Sequence of chain 1.J:
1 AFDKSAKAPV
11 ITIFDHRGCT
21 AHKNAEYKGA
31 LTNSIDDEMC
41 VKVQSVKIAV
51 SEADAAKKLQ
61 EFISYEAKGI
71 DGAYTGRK

The protein below binds the small molecule below.
Small molecule (SMILES): C=CC1=C(C)[C@@H](CC2=N/C(=C\c3[nH]c(/C=C4\NC(=O)C(C)=C4CC)c(C)c3CCC(=O)O)C(/C=C/C(=O)O)=C2C)NC1=O

Sequence of chain 1.L:
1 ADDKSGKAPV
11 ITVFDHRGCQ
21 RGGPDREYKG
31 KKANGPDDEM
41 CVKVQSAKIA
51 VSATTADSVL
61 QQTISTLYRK

Sequence of chain 1.I:
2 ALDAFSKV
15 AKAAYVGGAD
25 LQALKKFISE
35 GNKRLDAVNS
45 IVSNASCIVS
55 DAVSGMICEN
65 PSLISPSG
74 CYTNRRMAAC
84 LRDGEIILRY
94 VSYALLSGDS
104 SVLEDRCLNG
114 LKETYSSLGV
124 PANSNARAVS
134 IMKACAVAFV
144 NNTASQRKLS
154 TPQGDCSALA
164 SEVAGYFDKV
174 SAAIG

Sequence of chain 1.K:
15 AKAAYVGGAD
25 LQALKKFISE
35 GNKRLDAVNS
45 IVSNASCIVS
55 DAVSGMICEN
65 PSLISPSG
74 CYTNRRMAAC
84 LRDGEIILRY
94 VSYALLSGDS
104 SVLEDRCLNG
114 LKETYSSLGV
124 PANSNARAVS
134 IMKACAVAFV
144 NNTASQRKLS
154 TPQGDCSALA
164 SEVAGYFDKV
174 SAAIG

Binding-site contacts:
Ligand atom CAD contacts residue MET39 of chain 1.J at 3.5 Å (hydrophobic).
Ligand atom OD contacts residue GLU26 of chain 1.J at 3.3 Å (salt-bridge).
Ligand atom CMD contacts residue MET39 of chain 1.J at 3.4 Å (hydrophobic).
Ligand atom C2C contacts residue GLU26 of chain 1.J at 3.6 Å.
Ligand atom CMD contacts residue GLU38 of chain 1.J at 3.1 Å.
Ligand atom OD contacts residue ASN24 of chain 1.J at 3.3 Å.
Ligand atom CHB contacts residue HIS22 of chain 1.J at 3.2 Å.
Ligand atom CGC contacts residue LYS42 of chain 1.J at 3.5 Å.
Ligand atom C2D contacts residue ASN24 of chain 1.J at 3.3 Å.
Ligand atom C1D contacts residue ASN24 of chain 1.J at 3.2 Å.
Ligand atom C4B contacts residue HIS22 of chain 1.J at 3.3 Å.
Ligand atom C4A contacts residue CYS19 of chain 1.J at 3.2 Å (hydrophobic).
Ligand atom C1C contacts residue HIS22 of chain 1.J at 3.5 Å.
Ligand atom CBA contacts residue CYS19 of chain 1.J at 2.9 Å (hydrophobic).
Ligand atom O1C contacts residue TYR19 of chain 1.I at 2.5 Å (h-bond).
Ligand atom C3D contacts residue ASN24 of chain 1.J at 3.4 Å.
Ligand atom CHA contacts residue CYS19 of chain 1.J at 3.2 Å (hydrophobic).
Ligand atom CAC contacts residue GLU26 of chain 1.J at 3.6 Å.
Ligand atom NB contacts residue HIS22 of chain 1.J at 3.4 Å.
Ligand atom CAA contacts residue CYS19 of chain 1.J at 1.9 Å (hydrophobic).
Ligand atom CBB contacts residue ILE68 of chain 1.K at 3.3 Å (hydrophobic).
Ligand atom OA contacts residue SER66 of chain 1.K at 3.4 Å.
Ligand atom C3C contacts residue PHE14 of chain 1.J at 3.5 Å (hydrophobic).
Ligand atom ND contacts residue ASN24 of chain 1.J at 3.4 Å (h-bond).
Ligand atom C3A contacts residue CYS19 of chain 1.J at 2.6 Å (hydrophobic).
Ligand atom O1B contacts residue HIS22 of chain 1.J at 2.7 Å (h-bond).
Ligand atom CBD contacts residue TYR27 of chain 1.J at 3.5 Å (hydrophobic).
Ligand atom OD contacts residue TYR27 of chain 1.J at 2.9 Å (h-bond).
Ligand atom O1C contacts residue LYS42 of chain 1.J at 2.5 Å (salt-bridge).
Ligand atom C4D contacts residue ASN24 of chain 1.J at 3.3 Å.
Ligand atom CAD contacts residue ASP37 of chain 1.J at 3.5 Å.
Ligand atom CGB contacts residue HIS22 of chain 1.J at 3.4 Å.
Ligand atom CGC contacts residue TYR19 of chain 1.I at 3.3 Å (hydrophobic).
Ligand atom C4C contacts residue PHE14 of chain 1.J at 3.4 Å (hydrophobic).
Ligand atom CMB contacts residue ILE68 of chain 1.K at 3.4 Å (hydrophobic).
Ligand atom C2A contacts residue ALA21 of chain 1.J at 3.5 Å (hydrophobic).
Ligand atom ND contacts residue GLU26 of chain 1.J at 2.9 Å (salt-bridge).
Ligand atom NC contacts residue HIS22 of chain 1.J at 3.4 Å (h-bond).
Ligand atom O2B contacts residue HIS22 of chain 1.J at 3.4 Å.
Ligand atom CMC contacts residue TYR19 of chain 1.I at 3.5 Å (hydrophobic).